Binding-site contacts:
Ligand atom C2 contacts residue ALA118 of chain 2.A at 4.2 Å (hydrophobic).
Ligand atom C3 contacts residue ASP40 of chain 2.A at 3.2 Å.
Ligand atom C1 contacts residue ASP103 of chain 2.A at 3.6 Å.
Ligand atom C2 contacts residue MET116 of chain 2.A at 4.3 Å (hydrophobic).
Ligand atom C2 contacts residue ASP103 of chain 2.A at 4.0 Å.
Ligand atom C11 contacts residue ASP40 of chain 2.A at 3.9 Å.
Ligand atom C6 contacts residue VAL20 of chain 2.A at 4.1 Å (hydrophobic).
Ligand atom C18 contacts residue VAL66 of chain 2.A at 4.3 Å (hydrophobic).
Ligand atom C26 contacts residue MET90 of chain 2.A at 3.6 Å (hydrophobic).
Ligand atom C18 contacts residue VAL88 of chain 2.A at 4.1 Å (hydrophobic).
Ligand atom C12 contacts residue LEU99 of chain 2.A at 4.2 Å (hydrophobic).
Ligand atom C2 contacts residue ASP40 of chain 2.A at 3.3 Å.
Ligand atom C1 contacts residue PHE86 of chain 2.A at 3.8 Å (hydrophobic).
Ligand atom C6 contacts residue TYR16 of chain 2.A at 3.2 Å (hydrophobic).
Ligand atom C24 contacts residue LEU99 of chain 2.A at 4.4 Å (hydrophobic).
Ligand atom C4 contacts residue ASP40 of chain 2.A at 4.2 Å.
Ligand atom C19 contacts residue LEU61 of chain 2.A at 4.2 Å (hydrophobic).
Ligand atom C25 contacts residue MET90 of chain 2.A at 3.6 Å (hydrophobic).
Ligand atom C24 contacts residue TRP120 of chain 2.A at 3.9 Å (hydrophobic).
Ligand atom C1 contacts residue MET116 of chain 2.A at 4.1 Å (hydrophobic).
Ligand atom C10 contacts residue TRP120 of chain 2.A at 3.4 Å (hydrophobic).
Ligand atom O1 contacts residue TYR16 of chain 2.A at 2.6 Å (h-bond).
Ligand atom O1 contacts residue PHE86 of chain 2.A at 3.7 Å.
Ligand atom O1 contacts residue ASP103 of chain 2.A at 2.5 Å (salt-bridge).
Ligand atom C1 contacts residue TYR16 of chain 2.A at 3.2 Å (hydrophobic).
Ligand atom O1 contacts residue TYR57 of chain 2.A at 4.2 Å.
Ligand atom C27 contacts residue GLY60 of chain 2.A at 4.0 Å.
Ligand atom C19 contacts residue VAL88 of chain 2.A at 4.0 Å (hydrophobic).
Ligand atom C10 contacts residue VAL101 of chain 2.A at 4.3 Å (hydrophobic).
Ligand atom C18 contacts residue GLY60 of chain 2.A at 4.0 Å.
Ligand atom C16 contacts residue LEU99 of chain 2.A at 4.2 Å (hydrophobic).
Ligand atom C10 contacts residue ASP40 of chain 2.A at 3.1 Å.
Ligand atom O1 contacts residue MET116 of chain 2.A at 3.5 Å.
Ligand atom C5 contacts residue VAL20 of chain 2.A at 4.0 Å (hydrophobic).
Ligand atom O26 contacts residue MET90 of chain 2.A at 3.4 Å.
Ligand atom C11 contacts residue TRP120 of chain 2.A at 3.6 Å (hydrophobic).
Ligand atom C1 contacts residue ASP40 of chain 2.A at 4.2 Å.
Ligand atom C2 contacts residue PHE86 of chain 2.A at 3.9 Å (hydrophobic).
Ligand atom C11 contacts residue LEU99 of chain 2.A at 3.6 Å (hydrophobic).
Ligand atom C6 contacts residue TYR57 of chain 2.A at 4.2 Å (hydrophobic).

This protein binds this small molecule.
Small molecule (SMILES): C[C@]12CCc3c(ccc4cc(O)ccc34)[C@@H]1CCC2=O

Sequence of chain 2.A:
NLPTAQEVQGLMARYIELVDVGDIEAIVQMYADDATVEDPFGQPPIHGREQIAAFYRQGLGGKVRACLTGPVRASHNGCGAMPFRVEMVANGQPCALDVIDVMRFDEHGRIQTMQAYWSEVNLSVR